Sequence of chain 1.B:
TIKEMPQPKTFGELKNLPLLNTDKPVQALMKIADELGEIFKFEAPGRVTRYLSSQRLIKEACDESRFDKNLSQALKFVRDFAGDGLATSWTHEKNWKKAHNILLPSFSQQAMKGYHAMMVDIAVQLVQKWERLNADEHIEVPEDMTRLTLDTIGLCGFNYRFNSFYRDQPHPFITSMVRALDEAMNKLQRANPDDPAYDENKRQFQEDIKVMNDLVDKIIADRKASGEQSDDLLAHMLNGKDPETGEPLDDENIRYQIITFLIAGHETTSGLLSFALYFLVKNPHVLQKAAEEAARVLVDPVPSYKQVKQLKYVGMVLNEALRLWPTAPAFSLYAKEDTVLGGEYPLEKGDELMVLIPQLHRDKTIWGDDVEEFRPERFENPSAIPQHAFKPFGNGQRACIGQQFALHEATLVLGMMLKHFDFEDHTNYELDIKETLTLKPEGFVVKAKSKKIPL

Binding-site contacts:
Ligand atom CAH contacts residue ALA87 of chain 1.B at 4.4 Å (hydrophobic).
Ligand atom CAA contacts residue ILE263 of chain 1.B at 3.9 Å (hydrophobic).
Ligand atom CAE contacts residue ALA264 of chain 1.B at 3.9 Å (hydrophobic).
Ligand atom CAA contacts residue LEU437 of chain 1.B at 3.8 Å (hydrophobic).
Ligand atom CAG contacts residue ALA264 of chain 1.B at 3.6 Å (hydrophobic).
Ligand atom CAC contacts residue HEM1 of chain 1.I at 4.0 Å.
Ligand atom CAG contacts residue LEU437 of chain 1.B at 4.3 Å (hydrophobic).
Ligand atom CAB contacts residue ALA264 of chain 1.B at 3.8 Å (hydrophobic).
Ligand atom CAA contacts residue VAL78 of chain 1.B at 4.1 Å (hydrophobic).
Ligand atom CAC contacts residue THR268 of chain 1.B at 4.3 Å.
Ligand atom CAH contacts residue ALA264 of chain 1.B at 3.9 Å (hydrophobic).
Ligand atom CAF contacts residue HEM1 of chain 1.I at 4.4 Å.
Ligand atom CAG contacts residue ILE263 of chain 1.B at 4.2 Å (hydrophobic).
Ligand atom CAE contacts residue THR438 of chain 1.B at 4.4 Å.
Ligand atom CAD contacts residue HEM1 of chain 1.I at 3.8 Å.
Ligand atom CAF contacts residue ALA87 of chain 1.B at 4.0 Å (hydrophobic).
Ligand atom CAA contacts residue LEU75 of chain 1.B at 3.8 Å (hydrophobic).
Ligand atom CAB contacts residue ALA87 of chain 1.B at 3.7 Å (hydrophobic).
Ligand atom CAE contacts residue ALA328 of chain 1.B at 4.2 Å (hydrophobic).
Ligand atom CAE contacts residue THR268 of chain 1.B at 3.8 Å.
Ligand atom CAB contacts residue ILE263 of chain 1.B at 4.2 Å (hydrophobic).
Ligand atom CAC contacts residue ALA328 of chain 1.B at 3.6 Å (hydrophobic).
Ligand atom CAA contacts residue ALA87 of chain 1.B at 4.5 Å (hydrophobic).

A small-molecule ligand and the protein it binds are described below.
Small molecule (SMILES): C=Cc1ccccc1